Binding-site contacts:
Ligand atom O7 contacts residue ASN275 of chain 1.A at 4.3 Å.
Ligand atom C3 contacts residue ASN286 of chain 1.A at 3.8 Å.
Ligand atom O5 contacts residue ASN286 of chain 1.A at 2.3 Å (h-bond).
Ligand atom C7 contacts residue ASN286 of chain 1.A at 3.5 Å.
Ligand atom C5 contacts residue ASN286 of chain 1.A at 3.6 Å.
Ligand atom C2 contacts residue ASN286 of chain 1.A at 2.5 Å.
Ligand atom C4 contacts residue ASN286 of chain 1.A at 4.2 Å.
Ligand atom C1 contacts residue ASN286 of chain 1.A at 1.5 Å.
Ligand atom O7 contacts residue ASN286 of chain 1.A at 3.6 Å.
Ligand atom N2 contacts residue ASN286 of chain 1.A at 3.0 Å (h-bond).

Sequence of chain 1.A:
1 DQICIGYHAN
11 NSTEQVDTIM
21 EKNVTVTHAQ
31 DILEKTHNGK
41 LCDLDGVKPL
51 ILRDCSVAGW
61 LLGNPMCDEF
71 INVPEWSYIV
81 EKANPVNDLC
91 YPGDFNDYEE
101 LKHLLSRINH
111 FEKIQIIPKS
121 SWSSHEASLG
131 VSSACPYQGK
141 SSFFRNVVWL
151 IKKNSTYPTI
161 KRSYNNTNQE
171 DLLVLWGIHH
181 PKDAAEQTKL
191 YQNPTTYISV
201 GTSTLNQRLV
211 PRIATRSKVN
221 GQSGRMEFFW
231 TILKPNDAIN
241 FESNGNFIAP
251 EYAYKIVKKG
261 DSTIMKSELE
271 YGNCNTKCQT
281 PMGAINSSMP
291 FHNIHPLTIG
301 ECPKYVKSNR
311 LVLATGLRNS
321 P

The small molecule below binds the protein below.
Small molecule (SMILES): CC(=O)N[C@@H]1[C@@H](O)[C@H](O)[C@@H](CO)O[C@H]1O